The small molecule below binds the protein below.
Small molecule (SMILES): CC(=O)N[C@H]1[C@H](O[C@H]2[C@H](O)[C@@H](NC(C)=O)CO[C@@H]2CO)O[C@H](CO)[C@@H](O[C@@H]2O[C@H](CO)[C@@H](O)[C@H](O)[C@@H]2O)[C@@H]1O

Binding-site contacts:
Ligand atom N2 contacts residue ASN122 of chain 3.C at 2.9 Å (h-bond).
Ligand atom N2 contacts residue NAG1 of chain 3.AA at 4.0 Å.
Ligand atom C6 contacts residue LYS131 of chain 3.C at 4.1 Å.
Ligand atom O7 contacts residue NAG1 of chain 3.AA at 3.3 Å (h-bond).
Ligand atom C1 contacts residue ASN122 of chain 3.C at 1.4 Å.
Ligand atom C5 contacts residue ASN122 of chain 3.C at 3.5 Å.
Ligand atom C2 contacts residue LYS133 of chain 3.C at 3.8 Å.
Ligand atom C7 contacts residue NAG1 of chain 3.AA at 4.0 Å.
Ligand atom O3 contacts residue LYS133 of chain 3.C at 4.3 Å.
Ligand atom C7 contacts residue ASN122 of chain 3.C at 3.3 Å.
Ligand atom C8 contacts residue ASN122 of chain 3.C at 3.3 Å.
Ligand atom O7 contacts residue SER120 of chain 3.C at 3.6 Å.
Ligand atom C8 contacts residue GLN100 of chain 3.C at 4.0 Å.
Ligand atom C3 contacts residue ASN122 of chain 3.C at 3.6 Å.
Ligand atom C7 contacts residue GLN100 of chain 3.C at 4.0 Å.
Ligand atom C3 contacts residue LYS133 of chain 3.C at 3.5 Å.
Ligand atom O7 contacts residue GLN100 of chain 3.C at 3.5 Å.
Ligand atom O5 contacts residue ASN122 of chain 3.C at 2.2 Å (h-bond).
Ligand atom C4 contacts residue ASN122 of chain 3.C at 4.0 Å.
Ligand atom O7 contacts residue LYS133 of chain 3.C at 4.4 Å.
Ligand atom C2 contacts residue ASN122 of chain 3.C at 2.3 Å.
Ligand atom C8 contacts residue THR98 of chain 3.C at 4.5 Å.
Ligand atom O5 contacts residue LYS131 of chain 3.C at 4.2 Å.
Ligand atom C1 contacts residue LYS133 of chain 3.C at 3.8 Å.
Ligand atom O6 contacts residue LYS131 of chain 3.C at 3.0 Å (salt-bridge).
Ligand atom O7 contacts residue ASN122 of chain 3.C at 4.3 Å.
Ligand atom N2 contacts residue LYS133 of chain 3.C at 3.4 Å (salt-bridge).
Ligand atom O6 contacts residue ASN122 of chain 3.C at 4.4 Å.

Sequence of chain 3.C:
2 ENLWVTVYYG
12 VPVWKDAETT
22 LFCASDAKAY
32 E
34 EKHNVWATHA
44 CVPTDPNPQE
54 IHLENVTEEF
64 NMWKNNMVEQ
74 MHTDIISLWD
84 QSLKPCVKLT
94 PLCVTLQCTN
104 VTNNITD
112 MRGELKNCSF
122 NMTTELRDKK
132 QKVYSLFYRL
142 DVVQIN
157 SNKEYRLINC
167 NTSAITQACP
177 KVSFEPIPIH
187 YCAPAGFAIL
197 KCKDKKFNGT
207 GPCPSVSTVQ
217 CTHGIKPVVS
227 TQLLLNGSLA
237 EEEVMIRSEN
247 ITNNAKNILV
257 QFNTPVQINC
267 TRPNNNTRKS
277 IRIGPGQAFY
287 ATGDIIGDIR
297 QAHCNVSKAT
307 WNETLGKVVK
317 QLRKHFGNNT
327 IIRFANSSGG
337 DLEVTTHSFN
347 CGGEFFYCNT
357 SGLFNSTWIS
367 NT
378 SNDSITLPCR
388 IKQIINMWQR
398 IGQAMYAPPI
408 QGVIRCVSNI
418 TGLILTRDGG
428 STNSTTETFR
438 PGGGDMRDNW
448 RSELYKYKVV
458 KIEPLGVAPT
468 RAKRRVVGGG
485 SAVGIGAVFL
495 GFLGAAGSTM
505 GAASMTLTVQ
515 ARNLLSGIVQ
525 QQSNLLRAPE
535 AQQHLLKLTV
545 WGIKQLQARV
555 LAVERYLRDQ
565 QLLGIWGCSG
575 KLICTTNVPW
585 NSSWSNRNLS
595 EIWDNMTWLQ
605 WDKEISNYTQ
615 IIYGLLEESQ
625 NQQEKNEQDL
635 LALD